Sequence of chain 1.A:
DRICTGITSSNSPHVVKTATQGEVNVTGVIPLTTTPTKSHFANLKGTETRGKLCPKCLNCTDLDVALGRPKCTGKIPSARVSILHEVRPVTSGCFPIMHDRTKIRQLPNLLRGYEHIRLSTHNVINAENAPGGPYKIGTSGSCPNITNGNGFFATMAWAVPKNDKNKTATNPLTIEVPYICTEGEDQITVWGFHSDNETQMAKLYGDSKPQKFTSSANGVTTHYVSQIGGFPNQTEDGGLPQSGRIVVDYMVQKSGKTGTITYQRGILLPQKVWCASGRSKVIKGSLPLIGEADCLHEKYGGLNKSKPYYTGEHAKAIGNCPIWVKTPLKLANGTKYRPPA

Binding-site contacts:
Ligand atom C3 contacts residue ASN59 of chain 1.A at 3.7 Å.
Ligand atom O7 contacts residue ASN59 of chain 1.A at 3.2 Å (h-bond).
Ligand atom C7 contacts residue ASN59 of chain 1.A at 3.1 Å.
Ligand atom C5 contacts residue ASN59 of chain 1.A at 3.6 Å.
Ligand atom C4 contacts residue ASN59 of chain 1.A at 4.2 Å.
Ligand atom C2 contacts residue ASN59 of chain 1.A at 2.3 Å.
Ligand atom O5 contacts residue ASN59 of chain 1.A at 2.4 Å (h-bond).
Ligand atom C1 contacts residue ASN59 of chain 1.A at 1.4 Å.
Ligand atom C8 contacts residue ASN59 of chain 1.A at 4.1 Å.
Ligand atom N2 contacts residue ASN59 of chain 1.A at 2.7 Å (h-bond).

The protein below binds the small molecule below.
Small molecule (SMILES): CC(=O)N[C@@H]1[C@@H](O)[C@H](O)[C@@H](CO)O[C@H]1O